Sequence of chain 1.D:
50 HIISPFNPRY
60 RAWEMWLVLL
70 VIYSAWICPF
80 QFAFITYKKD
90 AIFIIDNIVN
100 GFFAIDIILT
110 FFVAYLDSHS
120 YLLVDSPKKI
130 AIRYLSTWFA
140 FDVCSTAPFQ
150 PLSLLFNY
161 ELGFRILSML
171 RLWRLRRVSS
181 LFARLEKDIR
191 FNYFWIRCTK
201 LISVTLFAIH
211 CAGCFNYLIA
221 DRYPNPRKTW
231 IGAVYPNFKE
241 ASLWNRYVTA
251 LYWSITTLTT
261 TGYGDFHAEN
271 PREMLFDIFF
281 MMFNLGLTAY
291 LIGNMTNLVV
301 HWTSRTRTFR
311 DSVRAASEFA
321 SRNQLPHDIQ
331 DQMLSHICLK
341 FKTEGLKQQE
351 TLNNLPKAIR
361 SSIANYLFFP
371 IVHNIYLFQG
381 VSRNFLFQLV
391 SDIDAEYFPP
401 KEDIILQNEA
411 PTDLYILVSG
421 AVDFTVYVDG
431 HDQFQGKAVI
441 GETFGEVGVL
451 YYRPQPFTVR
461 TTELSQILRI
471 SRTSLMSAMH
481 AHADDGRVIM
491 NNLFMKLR

Binding-site contacts:
Ligand atom C18 contacts residue PHE207 of chain 1.D at 4.0 Å (hydrophobic).
Ligand atom C21 contacts residue VAL204 of chain 1.D at 4.2 Å (hydrophobic).
Ligand atom C27 contacts residue ALA212 of chain 1.D at 4.4 Å (hydrophobic).
Ligand atom C21 contacts residue PHE283 of chain 1.D at 4.1 Å (hydrophobic).
Ligand atom C16 contacts residue PHE207 of chain 1.D at 4.1 Å (hydrophobic).
Ligand atom C20 contacts residue PHE207 of chain 1.D at 4.2 Å (hydrophobic).
Ligand atom C11 contacts residue QNP1 of chain 1.P at 4.5 Å.
Ligand atom C6 contacts residue LEU172 of chain 1.D at 4.5 Å (hydrophobic).
Ligand atom C27 contacts residue PHE283 of chain 1.D at 3.7 Å (hydrophobic).
Ligand atom C2 contacts residue SER179 of chain 1.D at 3.6 Å.
Ligand atom C4 contacts residue ARG176 of chain 1.D at 4.4 Å.
Ligand atom C27 contacts residue ALA208 of chain 1.D at 3.8 Å (hydrophobic).
Ligand atom C18 contacts residue LEU175 of chain 1.D at 4.0 Å (hydrophobic).
Ligand atom C8 contacts residue LEU175 of chain 1.D at 4.4 Å (hydrophobic).
Ligand atom C27 contacts residue PHE280 of chain 1.D at 4.4 Å (hydrophobic).
Ligand atom C19 contacts residue SER179 of chain 1.D at 3.6 Å.
Ligand atom C19 contacts residue LEU175 of chain 1.D at 3.9 Å (hydrophobic).
Ligand atom C7 contacts residue LEU172 of chain 1.D at 3.9 Å (hydrophobic).
Ligand atom C19 contacts residue QNP1 of chain 1.P at 3.8 Å.
Ligand atom C22 contacts residue PHE283 of chain 1.D at 4.2 Å (hydrophobic).
Ligand atom C1 contacts residue SER179 of chain 1.D at 4.2 Å.

A protein and the small-molecule ligand that binds it are described below.
Small molecule (SMILES): CC(C)CCC[C@@H](C)[C@H]1CC[C@H]2[C@@H]3CC[C@@H]4C[C@@H](O)CC[C@]4(C)[C@H]3CC[C@]12C